Binding-site contacts:
Ligand atom O7 contacts residue ASN23 of chain 1.A at 4.4 Å.
Ligand atom C8 contacts residue ASN23 of chain 1.A at 4.2 Å.
Ligand atom C7 contacts residue ASN23 of chain 1.A at 3.6 Å.
Ligand atom C3 contacts residue ASN23 of chain 1.A at 3.9 Å.
Ligand atom N2 contacts residue ASN23 of chain 1.A at 2.8 Å (h-bond).
Ligand atom O5 contacts residue ASN23 of chain 1.A at 2.5 Å (h-bond).
Ligand atom C1 contacts residue ASN23 of chain 1.A at 1.5 Å.
Ligand atom C4 contacts residue ASN23 of chain 1.A at 4.3 Å.
Ligand atom C2 contacts residue GLN15 of chain 1.A at 4.0 Å.
Ligand atom C1 contacts residue GLN15 of chain 1.A at 4.2 Å.
Ligand atom C5 contacts residue ASN23 of chain 1.A at 3.7 Å.
Ligand atom O7 contacts residue GLN15 of chain 1.A at 3.8 Å.
Ligand atom C8 contacts residue GLN15 of chain 1.A at 3.1 Å.
Ligand atom C7 contacts residue GLN15 of chain 1.A at 3.5 Å.
Ligand atom N2 contacts residue GLN15 of chain 1.A at 3.9 Å.
Ligand atom C2 contacts residue ASN23 of chain 1.A at 2.5 Å.

Sequence of chain 1.A:
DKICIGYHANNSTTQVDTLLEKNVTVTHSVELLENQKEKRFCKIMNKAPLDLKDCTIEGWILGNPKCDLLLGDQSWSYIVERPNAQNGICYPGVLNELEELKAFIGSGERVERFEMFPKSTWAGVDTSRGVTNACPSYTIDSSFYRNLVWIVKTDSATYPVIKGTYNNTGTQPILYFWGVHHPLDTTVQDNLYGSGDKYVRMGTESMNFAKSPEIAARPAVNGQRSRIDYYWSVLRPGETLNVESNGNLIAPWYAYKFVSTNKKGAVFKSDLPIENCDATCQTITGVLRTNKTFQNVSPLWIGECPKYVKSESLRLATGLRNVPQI

A small-molecule ligand and the protein it binds are described below.
Small molecule (SMILES): CC(=O)N[C@@H]1[C@@H](O)[C@H](O)[C@@H](CO)O[C@H]1O